Sequence of chain 1.L:
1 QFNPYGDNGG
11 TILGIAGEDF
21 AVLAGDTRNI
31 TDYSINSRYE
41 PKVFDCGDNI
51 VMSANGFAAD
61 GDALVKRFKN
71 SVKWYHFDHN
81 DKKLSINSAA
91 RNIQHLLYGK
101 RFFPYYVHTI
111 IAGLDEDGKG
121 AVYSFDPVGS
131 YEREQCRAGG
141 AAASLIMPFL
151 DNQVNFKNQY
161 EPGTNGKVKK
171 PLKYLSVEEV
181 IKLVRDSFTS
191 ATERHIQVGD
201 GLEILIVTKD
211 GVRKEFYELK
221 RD

The small molecule below binds the protein below.
Small molecule (SMILES): Cc1ccccc1CCC(=O)N[C@H](C(=O)N[C@@H](CCc1ccccc1)C(=O)NCc1ccccc1Cl)[C@@H](C)O

Sequence of chain 1.K:
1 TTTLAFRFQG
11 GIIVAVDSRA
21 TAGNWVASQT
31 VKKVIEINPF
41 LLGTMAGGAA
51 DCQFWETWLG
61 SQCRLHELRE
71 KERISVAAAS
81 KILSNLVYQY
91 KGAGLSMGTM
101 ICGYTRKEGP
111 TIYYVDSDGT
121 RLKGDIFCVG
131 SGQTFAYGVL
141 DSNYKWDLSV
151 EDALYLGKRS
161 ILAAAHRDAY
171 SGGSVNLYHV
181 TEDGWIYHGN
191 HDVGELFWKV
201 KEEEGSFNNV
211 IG

Binding-site contacts:
Ligand atom CL7 contacts residue GLY47 of chain 1.K at 3.4 Å.
Ligand atom C18 contacts residue THR21 of chain 1.K at 3.7 Å.
Ligand atom O17 contacts residue ALA49 of chain 1.K at 3.0 Å (h-bond).
Ligand atom C8 contacts residue THR1 of chain 1.K at 3.1 Å.
Ligand atom C28 contacts residue ASP126 of chain 1.L at 3.7 Å.
Ligand atom O11 contacts residue ALA20 of chain 1.K at 3.1 Å.
Ligand atom C39 contacts residue ALA20 of chain 1.K at 3.6 Å (hydrophobic).
Ligand atom C4 contacts residue VAL31 of chain 1.K at 3.8 Å (hydrophobic).
Ligand atom C25 contacts residue SER96 of chain 1.K at 3.8 Å.
Ligand atom N30 contacts residue GLY47 of chain 1.K at 2.8 Å (h-bond).
Ligand atom C26 contacts residue GLY48 of chain 1.K at 3.5 Å.
Ligand atom C25 contacts residue GLY48 of chain 1.K at 3.6 Å.
Ligand atom O11 contacts residue THR21 of chain 1.K at 3.0 Å (h-bond).
Ligand atom C13 contacts residue THR21 of chain 1.K at 3.4 Å.
Ligand atom C15 contacts residue THR21 of chain 1.K at 3.6 Å.
Ligand atom C16 contacts residue THR21 of chain 1.K at 3.7 Å.
Ligand atom C12 contacts residue GLY47 of chain 1.K at 3.3 Å.
Ligand atom C10 contacts residue GLY47 of chain 1.K at 3.6 Å.
Ligand atom C26 contacts residue SER96 of chain 1.K at 3.6 Å.
Ligand atom O21 contacts residue ASP126 of chain 1.L at 3.5 Å.
Ligand atom C12 contacts residue THR21 of chain 1.K at 3.5 Å.
Ligand atom C37 contacts residue PRO127 of chain 1.L at 3.7 Å (hydrophobic).
Ligand atom C23 contacts residue GLY47 of chain 1.K at 3.6 Å.
Ligand atom C20 contacts residue ASP126 of chain 1.L at 3.7 Å.
Ligand atom C3 contacts residue VAL31 of chain 1.K at 3.0 Å (hydrophobic).
Ligand atom C9 contacts residue ASP126 of chain 1.L at 3.4 Å.
Ligand atom C3 contacts residue ALA49 of chain 1.K at 3.7 Å (hydrophobic).
Ligand atom N19 contacts residue ASP126 of chain 1.L at 2.9 Å (salt-bridge).
Ligand atom C27 contacts residue GLY48 of chain 1.K at 3.8 Å.
Ligand atom C34 contacts residue VAL128 of chain 1.L at 3.7 Å (hydrophobic).
Ligand atom CL7 contacts residue ALA46 of chain 1.K at 3.3 Å.
Ligand atom C5 contacts residue ALA49 of chain 1.K at 3.6 Å (hydrophobic).
Ligand atom C2 contacts residue VAL31 of chain 1.K at 3.5 Å (hydrophobic).
Ligand atom C8 contacts residue LYS33 of chain 1.K at 3.7 Å.
Ligand atom CL7 contacts residue MET45 of chain 1.K at 3.4 Å.
Ligand atom C25 contacts residue GLY47 of chain 1.K at 3.5 Å.
Ligand atom N14 contacts residue THR21 of chain 1.K at 2.8 Å (h-bond).
Ligand atom C35 contacts residue PRO104 of chain 1.L at 3.6 Å (hydrophobic).
Ligand atom C6 contacts residue ALA49 of chain 1.K at 3.7 Å (hydrophobic).
Ligand atom C4 contacts residue ALA49 of chain 1.K at 3.7 Å (hydrophobic).